This small molecule binds to this protein.
Small molecule (SMILES): NCCCC[C@@](N)(CC[C@](N)(CCCCN)C(=O)O)C(=O)O

Sequence of chain 1.D:
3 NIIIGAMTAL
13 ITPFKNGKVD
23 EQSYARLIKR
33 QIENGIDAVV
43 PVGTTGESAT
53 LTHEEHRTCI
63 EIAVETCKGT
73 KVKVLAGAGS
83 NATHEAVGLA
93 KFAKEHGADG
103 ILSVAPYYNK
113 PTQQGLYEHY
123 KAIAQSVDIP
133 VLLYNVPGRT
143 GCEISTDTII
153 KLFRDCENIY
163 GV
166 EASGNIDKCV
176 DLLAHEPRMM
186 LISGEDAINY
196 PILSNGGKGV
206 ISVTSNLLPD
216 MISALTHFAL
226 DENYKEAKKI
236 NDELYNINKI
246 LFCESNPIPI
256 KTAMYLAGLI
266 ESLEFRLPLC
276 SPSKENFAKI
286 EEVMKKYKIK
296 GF

Binding-site contacts:
Ligand atom C16 contacts residue THR72 of chain 1.D at 3.9 Å.
Ligand atom O05 contacts residue LYS70 of chain 1.D at 4.2 Å.
Ligand atom C17 contacts residue LYS70 of chain 1.D at 3.3 Å.
Ligand atom N10 contacts residue ILE131 of chain 1.D at 3.4 Å.
Ligand atom N10 contacts residue ALA100 of chain 1.D at 4.1 Å.
Ligand atom C02 contacts residue ASP101 of chain 1.D at 4.0 Å.
Ligand atom C11 contacts residue ASP101 of chain 1.D at 3.8 Å.
Ligand atom C06 contacts residue GLY99 of chain 1.D at 3.4 Å.
Ligand atom C06 contacts residue ASP101 of chain 1.D at 4.1 Å.
Ligand atom C13 contacts residue THR72 of chain 1.D at 3.9 Å.
Ligand atom N14 contacts residue LYS70 of chain 1.D at 3.4 Å (salt-bridge).
Ligand atom C03 contacts residue LYS70 of chain 1.D at 3.8 Å.
Ligand atom C08 contacts residue ALA100 of chain 1.D at 4.0 Å (hydrophobic).
Ligand atom O04 contacts residue LYS70 of chain 1.D at 2.9 Å.
Ligand atom C16 contacts residue LYS70 of chain 1.D at 3.9 Å.
Ligand atom O22 contacts residue LYS75 of chain 1.D at 3.7 Å.
Ligand atom C20 contacts residue THR72 of chain 1.D at 3.9 Å.
Ligand atom O21 contacts residue LYS75 of chain 1.D at 3.5 Å (salt-bridge).
Ligand atom O22 contacts residue VAL74 of chain 1.D at 4.1 Å.
Ligand atom C20 contacts residue LYS75 of chain 1.D at 4.0 Å.
Ligand atom N01 contacts residue GLY99 of chain 1.D at 2.6 Å (h-bond).
Ligand atom C02 contacts residue GLY99 of chain 1.D at 3.5 Å.
Ligand atom N01 contacts residue ASP101 of chain 1.D at 3.4 Å (salt-bridge).
Ligand atom C03 contacts residue GLY99 of chain 1.D at 4.2 Å.
Ligand atom C15 contacts residue LYS70 of chain 1.D at 3.4 Å.
Ligand atom C17 contacts residue THR72 of chain 1.D at 3.8 Å.
Ligand atom C09 contacts residue ALA100 of chain 1.D at 3.4 Å (hydrophobic).
Ligand atom C09 contacts residue ILE131 of chain 1.D at 4.2 Å (hydrophobic).
Ligand atom C12 contacts residue ASP101 of chain 1.D at 3.1 Å.
Ligand atom O22 contacts residue LYS73 of chain 1.D at 3.9 Å.
Ligand atom C07 contacts residue ASP101 of chain 1.D at 3.4 Å.
Ligand atom C09 contacts residue ASP101 of chain 1.D at 3.8 Å.
Ligand atom N14 contacts residue THR72 of chain 1.D at 3.1 Å (h-bond).
Ligand atom O04 contacts residue VAL66 of chain 1.D at 3.7 Å.
Ligand atom C15 contacts residue THR72 of chain 1.D at 4.2 Å.
Ligand atom C07 contacts residue GLY99 of chain 1.D at 3.9 Å.
Ligand atom N14 contacts residue CYS69 of chain 1.D at 3.5 Å (h-bond).
Ligand atom O22 contacts residue THR72 of chain 1.D at 3.3 Å (h-bond).
Ligand atom N14 contacts residue VAL74 of chain 1.D at 3.9 Å.
Ligand atom C13 contacts residue LYS70 of chain 1.D at 4.0 Å.